Sequence of chain 2.A:
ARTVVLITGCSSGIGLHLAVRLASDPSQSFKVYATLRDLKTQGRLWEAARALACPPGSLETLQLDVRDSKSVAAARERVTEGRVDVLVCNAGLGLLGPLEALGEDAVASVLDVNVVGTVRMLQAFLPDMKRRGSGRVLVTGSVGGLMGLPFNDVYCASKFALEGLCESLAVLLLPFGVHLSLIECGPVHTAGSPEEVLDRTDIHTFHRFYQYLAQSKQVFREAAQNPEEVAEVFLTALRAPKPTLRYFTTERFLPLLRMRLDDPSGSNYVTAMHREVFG

This small molecule binds to this protein.
Small molecule (SMILES): C[C@]12CC[C@@H]3c4ccc(O)cc4CC[C@H]3[C@@H]1CC[C@@H]2O

Binding-site contacts:
Ligand atom O3 contacts residue VAL283 of chain 2.A at 4.4 Å.
Ligand atom C13 contacts residue VAL143 of chain 2.A at 4.0 Å (hydrophobic).
Ligand atom C5 contacts residue GLN221 of chain 2.A at 4.0 Å.
Ligand atom C12 contacts residue PRO187 of chain 2.A at 3.6 Å (hydrophobic).
Ligand atom C18 contacts residue LEU149 of chain 2.A at 3.1 Å (hydrophobic).
Ligand atom C7 contacts residue TYR218 of chain 2.A at 3.7 Å (hydrophobic).
Ligand atom O17 contacts residue GLY186 of chain 2.A at 3.6 Å.
Ligand atom C1 contacts residue PHE259 of chain 2.A at 3.5 Å (hydrophobic).
Ligand atom C13 contacts residue LEU149 of chain 2.A at 4.3 Å (hydrophobic).
Ligand atom C11 contacts residue VAL143 of chain 2.A at 3.5 Å (hydrophobic).
Ligand atom C6 contacts residue GLN221 of chain 2.A at 3.8 Å.
Ligand atom C11 contacts residue PHE259 of chain 2.A at 3.8 Å (hydrophobic).
Ligand atom O3 contacts residue GLN221 of chain 2.A at 2.9 Å (h-bond).
Ligand atom O17 contacts residue SER142 of chain 2.A at 4.3 Å.
Ligand atom C6 contacts residue TYR218 of chain 2.A at 3.9 Å (hydrophobic).
Ligand atom C9 contacts residue VAL225 of chain 2.A at 3.9 Å (hydrophobic).
Ligand atom C17 contacts residue PRO187 of chain 2.A at 4.1 Å (hydrophobic).
Ligand atom C3 contacts residue GLN221 of chain 2.A at 3.4 Å.
Ligand atom C18 contacts residue VAL143 of chain 2.A at 3.4 Å (hydrophobic).
Ligand atom C3 contacts residue VAL225 of chain 2.A at 4.3 Å (hydrophobic).
Ligand atom C7 contacts residue VAL225 of chain 2.A at 4.4 Å (hydrophobic).
Ligand atom C10 contacts residue VAL225 of chain 2.A at 3.9 Å (hydrophobic).
Ligand atom C1 contacts residue VAL225 of chain 2.A at 4.3 Å (hydrophobic).
Ligand atom C3 contacts residue MET279 of chain 2.A at 4.0 Å (hydrophobic).
Ligand atom C2 contacts residue VAL225 of chain 2.A at 4.4 Å (hydrophobic).
Ligand atom C12 contacts residue PHE259 of chain 2.A at 4.3 Å (hydrophobic).
Ligand atom C18 contacts residue GLY144 of chain 2.A at 4.2 Å.
Ligand atom C5 contacts residue VAL225 of chain 2.A at 4.1 Å (hydrophobic).
Ligand atom O3 contacts residue GLU282 of chain 2.A at 3.8 Å.
Ligand atom C6 contacts residue SER222 of chain 2.A at 3.7 Å.
Ligand atom C2 contacts residue MET279 of chain 2.A at 4.1 Å (hydrophobic).
Ligand atom C2 contacts residue PHE259 of chain 2.A at 4.0 Å (hydrophobic).
Ligand atom C12 contacts residue GLY186 of chain 2.A at 4.3 Å.
Ligand atom C7 contacts residue SER222 of chain 2.A at 3.5 Å.
Ligand atom O3 contacts residue MET279 of chain 2.A at 3.7 Å.
Ligand atom C8 contacts residue LEU149 of chain 2.A at 4.1 Å (hydrophobic).
Ligand atom O17 contacts residue PRO187 of chain 2.A at 3.9 Å.
Ligand atom C4 contacts residue GLN221 of chain 2.A at 3.2 Å.
Ligand atom C17 contacts residue GLY186 of chain 2.A at 4.2 Å.
Ligand atom C12 contacts residue VAL143 of chain 2.A at 3.4 Å (hydrophobic).